Sequence of chain 1.D:
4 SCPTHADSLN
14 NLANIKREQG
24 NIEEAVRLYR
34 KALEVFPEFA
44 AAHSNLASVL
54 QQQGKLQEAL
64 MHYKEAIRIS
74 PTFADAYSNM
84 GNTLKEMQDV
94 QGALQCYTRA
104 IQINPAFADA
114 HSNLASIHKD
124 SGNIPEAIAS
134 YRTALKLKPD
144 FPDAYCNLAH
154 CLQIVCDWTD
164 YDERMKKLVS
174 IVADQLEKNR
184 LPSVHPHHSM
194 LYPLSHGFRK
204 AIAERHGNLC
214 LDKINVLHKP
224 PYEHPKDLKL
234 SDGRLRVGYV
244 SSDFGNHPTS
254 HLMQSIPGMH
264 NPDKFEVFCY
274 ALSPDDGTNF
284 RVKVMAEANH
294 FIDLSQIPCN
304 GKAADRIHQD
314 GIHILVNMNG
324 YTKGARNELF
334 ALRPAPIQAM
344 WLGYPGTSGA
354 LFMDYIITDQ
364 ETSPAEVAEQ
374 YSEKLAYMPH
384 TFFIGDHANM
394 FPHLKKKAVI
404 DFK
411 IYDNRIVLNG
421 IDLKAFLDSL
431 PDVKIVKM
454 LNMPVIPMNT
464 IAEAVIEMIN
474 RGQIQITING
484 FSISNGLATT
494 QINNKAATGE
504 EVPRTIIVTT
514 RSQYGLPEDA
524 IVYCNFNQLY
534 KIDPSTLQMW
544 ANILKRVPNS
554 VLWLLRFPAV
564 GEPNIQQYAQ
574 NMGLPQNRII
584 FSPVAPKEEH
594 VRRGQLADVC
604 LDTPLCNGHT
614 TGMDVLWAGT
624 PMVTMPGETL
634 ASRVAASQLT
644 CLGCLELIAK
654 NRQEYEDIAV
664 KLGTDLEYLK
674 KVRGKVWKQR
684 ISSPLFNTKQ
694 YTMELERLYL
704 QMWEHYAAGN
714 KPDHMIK

Binding-site contacts:
Ligand atom O1B contacts residue THR614 of chain 1.D at 3.4 Å (h-bond).
Ligand atom O4 contacts residue VAL587 of chain 1.D at 3.5 Å.
Ligand atom C4 contacts residue VAL587 of chain 1.D at 3.5 Å (hydrophobic).
Ligand atom O4 contacts residue ARG596 of chain 1.D at 3.2 Å (salt-bridge).
Ligand atom N2' contacts residue HIS612 of chain 1.D at 2.9 Å (h-bond).
Ligand atom C6 contacts residue HIS593 of chain 1.D at 3.5 Å.
Ligand atom C4' contacts residue GLY346 of chain 1.D at 3.4 Å.
Ligand atom O2' contacts residue HIS593 of chain 1.D at 3.1 Å.
Ligand atom C4 contacts residue ALA588 of chain 1.D at 3.3 Å (hydrophobic).
Ligand atom C4 contacts residue HIS593 of chain 1.D at 3.3 Å.
Ligand atom O4 contacts residue HIS593 of chain 1.D at 3.4 Å.
Ligand atom O5B contacts residue VAL4 of chain 1.H at 3.4 Å.
Ligand atom O2A contacts residue GLN531 of chain 1.D at 3.2 Å (h-bond).
Ligand atom S5' contacts residue SER5 of chain 1.H at 3.5 Å (h-bond).
Ligand atom C2' contacts residue SER5 of chain 1.H at 3.5 Å.
Ligand atom O4 contacts residue ALA588 of chain 1.D at 2.7 Å (h-bond).
Ligand atom O1B contacts residue HIS612 of chain 1.D at 2.9 Å (h-bond).
Ligand atom O1' contacts residue THR613 of chain 1.D at 3.2 Å (h-bond).
Ligand atom C8' contacts residue TYR533 of chain 1.D at 3.4 Å (hydrophobic).
Ligand atom O2B contacts residue LYS534 of chain 1.D at 3.0 Å (salt-bridge).
Ligand atom O3B contacts residue LYS590 of chain 1.D at 2.8 Å (salt-bridge).
Ligand atom N3 contacts residue ALA588 of chain 1.D at 2.5 Å (h-bond).
Ligand atom O3' contacts residue PRO348 of chain 1.D at 3.4 Å.
Ligand atom C5 contacts residue HIS593 of chain 1.D at 3.2 Å.
Ligand atom O3' contacts residue HIS612 of chain 1.D at 3.0 Å (h-bond).
Ligand atom C3' contacts residue HIS612 of chain 1.D at 3.4 Å.
Ligand atom O7' contacts residue HIS190 of chain 1.D at 3.1 Å.
Ligand atom C1' contacts residue SER5 of chain 1.H at 3.2 Å.
Ligand atom O6' contacts residue PRO251 of chain 1.D at 3.5 Å.
Ligand atom O6' contacts residue HIS250 of chain 1.D at 3.5 Å.
Ligand atom O7' contacts residue SER5 of chain 1.H at 2.8 Å (h-bond).
Ligand atom O1B contacts residue THR613 of chain 1.D at 2.9 Å (h-bond).
Ligand atom O1A contacts residue SER5 of chain 1.H at 3.1 Å (h-bond).
Ligand atom O4' contacts residue LEU345 of chain 1.D at 2.5 Å (h-bond).
Ligand atom C6' contacts residue THR252 of chain 1.D at 3.4 Å.
Ligand atom C5' contacts residue THR613 of chain 1.D at 3.5 Å.
Ligand atom O6' contacts residue THR252 of chain 1.D at 2.9 Å (h-bond).
Ligand atom N3 contacts residue HIS593 of chain 1.D at 3.3 Å.
Ligand atom O2' contacts residue ASP617 of chain 1.D at 2.7 Å (salt-bridge).
Ligand atom O2' contacts residue LYS590 of chain 1.D at 3.2 Å (salt-bridge).

This protein binds this small molecule.
Small molecule (SMILES): CC(=O)N[C@@H]1[C@@H](O)[C@H](O)[C@@H](CO)S[C@@H]1OP(=O)(O)OP(=O)(O)OC[C@H]1O[C@@H](n2ccc(=O)[nH]c2=O)[C@H](O)[C@@H]1O

Sequence of chain 1.H:
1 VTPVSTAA